This small molecule binds to this protein.
Small molecule (SMILES): CC(C)C[C@H](NC(=O)NCc1cccc(Cl)c1)C(=O)NO

Sequence of chain 1.A:
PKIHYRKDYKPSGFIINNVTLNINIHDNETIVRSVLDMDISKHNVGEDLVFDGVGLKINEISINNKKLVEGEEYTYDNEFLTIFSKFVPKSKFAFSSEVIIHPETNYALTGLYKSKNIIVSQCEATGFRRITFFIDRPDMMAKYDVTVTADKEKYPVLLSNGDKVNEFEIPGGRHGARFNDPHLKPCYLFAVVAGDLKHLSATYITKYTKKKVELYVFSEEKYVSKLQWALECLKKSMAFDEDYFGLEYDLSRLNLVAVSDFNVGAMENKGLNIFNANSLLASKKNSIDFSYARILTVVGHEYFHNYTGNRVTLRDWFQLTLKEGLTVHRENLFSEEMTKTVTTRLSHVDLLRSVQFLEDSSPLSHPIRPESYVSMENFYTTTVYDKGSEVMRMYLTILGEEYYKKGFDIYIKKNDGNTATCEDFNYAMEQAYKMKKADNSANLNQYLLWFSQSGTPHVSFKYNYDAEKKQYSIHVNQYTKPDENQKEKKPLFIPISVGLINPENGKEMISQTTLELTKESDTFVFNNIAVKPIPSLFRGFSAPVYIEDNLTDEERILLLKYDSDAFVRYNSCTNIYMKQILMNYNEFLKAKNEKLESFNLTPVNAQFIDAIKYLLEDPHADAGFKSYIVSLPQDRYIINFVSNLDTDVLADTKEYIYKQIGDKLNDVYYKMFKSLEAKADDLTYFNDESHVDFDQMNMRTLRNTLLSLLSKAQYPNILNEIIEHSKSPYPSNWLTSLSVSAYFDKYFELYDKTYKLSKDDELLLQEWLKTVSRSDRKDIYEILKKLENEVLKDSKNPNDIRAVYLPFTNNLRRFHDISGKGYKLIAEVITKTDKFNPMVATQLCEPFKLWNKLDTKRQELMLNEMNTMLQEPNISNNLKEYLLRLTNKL

Binding-site contacts:
Ligand atom C9 contacts residue TYR404 of chain 1.A at 3.5 Å (hydrophobic).
Ligand atom CD1 contacts residue VAL288 of chain 1.A at 3.7 Å (hydrophobic).
Ligand atom CL1 contacts residue ARG826 of chain 1.A at 3.9 Å.
Ligand atom O3 contacts residue ZN1 of chain 1.B at 2.2 Å.
Ligand atom O2 contacts residue ZN1 of chain 1.B at 1.9 Å.
Ligand atom C11 contacts residue HIS325 of chain 1.A at 3.8 Å.
Ligand atom C5 contacts residue GLY289 of chain 1.A at 3.6 Å.
Ligand atom O2 contacts residue TYR409 of chain 1.A at 2.8 Å (h-bond).
Ligand atom O3 contacts residue HIS325 of chain 1.A at 3.1 Å (h-bond).
Ligand atom O contacts residue GLY289 of chain 1.A at 2.5 Å (h-bond).
Ligand atom C7 contacts residue TYR404 of chain 1.A at 3.9 Å (hydrophobic).
Ligand atom O3 contacts residue HIS329 of chain 1.A at 3.3 Å (h-bond).
Ligand atom N2 contacts residue ALA290 of chain 1.A at 3.5 Å (h-bond).
Ligand atom C10 contacts residue VAL288 of chain 1.A at 3.9 Å (hydrophobic).
Ligand atom CG1 contacts residue VAL288 of chain 1.A at 3.8 Å (hydrophobic).
Ligand atom C10 contacts residue MET291 of chain 1.A at 3.4 Å (hydrophobic).
Ligand atom C7 contacts residue TYR409 of chain 1.A at 3.2 Å (hydrophobic).
Ligand atom O3 contacts residue GLU292 of chain 1.A at 3.0 Å (salt-bridge).
Ligand atom O contacts residue ALA290 of chain 1.A at 3.3 Å (h-bond).
Ligand atom C10 contacts residue ALA290 of chain 1.A at 3.1 Å (hydrophobic).
Ligand atom C11 contacts residue TYR409 of chain 1.A at 3.3 Å (hydrophobic).
Ligand atom N3 contacts residue ZN1 of chain 1.B at 3.0 Å.
Ligand atom O2 contacts residue GLU348 of chain 1.A at 2.7 Å (salt-bridge).
Ligand atom O3 contacts residue GLU326 of chain 1.A at 2.6 Å (salt-bridge).
Ligand atom CG1 contacts residue ARG318 of chain 1.A at 3.7 Å.
Ligand atom N3 contacts residue HIS325 of chain 1.A at 3.9 Å.
Ligand atom C11 contacts residue ALA290 of chain 1.A at 3.8 Å (hydrophobic).
Ligand atom CG1 contacts residue GLY289 of chain 1.A at 3.5 Å.
Ligand atom O2 contacts residue HIS325 of chain 1.A at 3.2 Å (h-bond).
Ligand atom O3 contacts residue ALA290 of chain 1.A at 3.8 Å.
Ligand atom C8 contacts residue VAL288 of chain 1.A at 3.6 Å (hydrophobic).
Ligand atom C9 contacts residue GLU148 of chain 1.A at 3.7 Å.
Ligand atom C11 contacts residue ZN1 of chain 1.B at 2.8 Å.
Ligand atom N3 contacts residue ALA290 of chain 1.A at 2.9 Å (h-bond).
Ligand atom O contacts residue VAL288 of chain 1.A at 3.5 Å.
Ligand atom N3 contacts residue GLU326 of chain 1.A at 3.3 Å (salt-bridge).
Ligand atom C5 contacts residue VAL288 of chain 1.A at 3.7 Å (hydrophobic).
Ligand atom N3 contacts residue GLU292 of chain 1.A at 3.9 Å.
Ligand atom N2 contacts residue VAL288 of chain 1.A at 3.6 Å.
Ligand atom C6 contacts residue TYR409 of chain 1.A at 3.0 Å (hydrophobic).